Sequence of chain 2.A:
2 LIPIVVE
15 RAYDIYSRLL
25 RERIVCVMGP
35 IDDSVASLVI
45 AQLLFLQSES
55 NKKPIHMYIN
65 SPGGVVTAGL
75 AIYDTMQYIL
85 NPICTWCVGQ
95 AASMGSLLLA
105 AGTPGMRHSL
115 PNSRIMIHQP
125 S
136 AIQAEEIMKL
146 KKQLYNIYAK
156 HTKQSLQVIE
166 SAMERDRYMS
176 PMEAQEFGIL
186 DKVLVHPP

Sequence of chain 2.B:
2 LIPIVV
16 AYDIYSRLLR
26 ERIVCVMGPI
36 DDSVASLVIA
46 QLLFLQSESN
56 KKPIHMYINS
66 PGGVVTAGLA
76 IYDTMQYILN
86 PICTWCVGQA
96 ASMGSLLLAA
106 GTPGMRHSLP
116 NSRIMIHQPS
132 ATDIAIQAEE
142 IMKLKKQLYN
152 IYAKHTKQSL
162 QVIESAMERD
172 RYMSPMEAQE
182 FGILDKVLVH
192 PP

Binding-site contacts:
Ligand atom N01 contacts residue VAL92 of chain 2.B at 3.1 Å.
Ligand atom C10 contacts residue TRP90 of chain 2.B at 3.7 Å (hydrophobic).
Ligand atom C08 contacts residue TYR62 of chain 2.B at 3.5 Å (hydrophobic).
Ligand atom C22 contacts residue ARG22 of chain 2.B at 3.5 Å.
Ligand atom C03 contacts residue TYR62 of chain 2.B at 3.9 Å (hydrophobic).
Ligand atom C22 contacts residue SER52 of chain 2.A at 3.5 Å.
Ligand atom C19 contacts residue LEU48 of chain 2.A at 3.8 Å (hydrophobic).
Ligand atom C02 contacts residue TYR62 of chain 2.B at 3.6 Å (hydrophobic).
Ligand atom C23 contacts residue ARG22 of chain 2.B at 4.0 Å.
Ligand atom N01 contacts residue TYR62 of chain 2.B at 3.5 Å.
Ligand atom CL21 contacts residue PHE49 of chain 2.A at 3.6 Å.
Ligand atom C11 contacts residue HIS60 of chain 2.B at 3.2 Å.
Ligand atom C23 contacts residue SER52 of chain 2.A at 3.2 Å.
Ligand atom C17 contacts residue GLU26 of chain 2.B at 3.8 Å.
Ligand atom C18 contacts residue LEU48 of chain 2.A at 3.8 Å (hydrophobic).
Ligand atom C11 contacts residue TYR62 of chain 2.B at 3.3 Å (hydrophobic).
Ligand atom C23 contacts residue GLU26 of chain 2.B at 3.4 Å.
Ligand atom C10 contacts residue TYR62 of chain 2.B at 3.5 Å (hydrophobic).
Ligand atom C04 contacts residue LEU114 of chain 2.B at 3.6 Å (hydrophobic).
Ligand atom C20 contacts residue LEU23 of chain 2.B at 3.8 Å (hydrophobic).
Ligand atom C26 contacts residue TYR62 of chain 2.B at 3.3 Å (hydrophobic).
Ligand atom C27 contacts residue TYR62 of chain 2.B at 3.0 Å (hydrophobic).
Ligand atom O25 contacts residue LEU48 of chain 2.A at 3.7 Å.
Ligand atom C06 contacts residue TYR82 of chain 2.A at 3.2 Å (hydrophobic).
Ligand atom C19 contacts residue LEU23 of chain 2.B at 3.3 Å (hydrophobic).
Ligand atom C14 contacts residue GLU26 of chain 2.B at 3.5 Å.
Ligand atom C05 contacts residue TYR82 of chain 2.A at 3.5 Å (hydrophobic).
Ligand atom C22 contacts residue GLU26 of chain 2.B at 3.7 Å.
Ligand atom C17 contacts residue SER52 of chain 2.A at 3.9 Å.
Ligand atom C07 contacts residue TYR62 of chain 2.B at 3.5 Å (hydrophobic).
Ligand atom C16 contacts residue GLU26 of chain 2.B at 3.8 Å.
Ligand atom CL21 contacts residue LEU23 of chain 2.B at 3.5 Å.
Ligand atom C08 contacts residue TRP90 of chain 2.B at 3.9 Å (hydrophobic).
Ligand atom CL21 contacts residue ARG22 of chain 2.B at 3.6 Å.
Ligand atom N13 contacts residue ILE28 of chain 2.B at 3.7 Å.
Ligand atom N09 contacts residue TYR62 of chain 2.B at 2.7 Å (h-bond).
Ligand atom C02 contacts residue VAL92 of chain 2.B at 3.4 Å (hydrophobic).
Ligand atom C12 contacts residue TYR62 of chain 2.B at 3.4 Å (hydrophobic).
Ligand atom C28 contacts residue TYR62 of chain 2.B at 3.1 Å (hydrophobic).
Ligand atom C12 contacts residue ILE28 of chain 2.B at 3.9 Å (hydrophobic).

The small molecule below binds the protein below.
Small molecule (SMILES): N#Cc1cccc(CN2CCc3ncn(Cc4ccc(Cl)cc4)c(=O)c3C2)c1